Sequence of chain 1.C:
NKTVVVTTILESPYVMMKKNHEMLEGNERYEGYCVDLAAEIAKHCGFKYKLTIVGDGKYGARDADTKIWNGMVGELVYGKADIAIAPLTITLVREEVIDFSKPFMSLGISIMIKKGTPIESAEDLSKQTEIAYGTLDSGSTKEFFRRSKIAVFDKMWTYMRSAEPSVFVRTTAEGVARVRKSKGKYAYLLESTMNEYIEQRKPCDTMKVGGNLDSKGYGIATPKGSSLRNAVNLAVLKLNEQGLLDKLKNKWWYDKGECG

Binding-site contacts:
Ligand atom O2 contacts residue ILE92 of chain 1.C at 3.5 Å.
Ligand atom S1 contacts residue GLY219 of chain 1.C at 3.8 Å.
Ligand atom O3 contacts residue LYS218 of chain 1.D at 3.4 Å.
Ligand atom C15 contacts residue PRO105 of chain 1.C at 3.3 Å (hydrophobic).
Ligand atom O1 contacts residue GLY219 of chain 1.C at 3.0 Å (h-bond).
Ligand atom C5 contacts residue PRO105 of chain 1.D at 3.8 Å (hydrophobic).
Ligand atom C9 contacts residue MET107 of chain 1.D at 3.7 Å (hydrophobic).
Ligand atom O2 contacts residue PRO105 of chain 1.D at 3.5 Å.
Ligand atom C18 contacts residue SER108 of chain 1.C at 3.7 Å.
Ligand atom N1 contacts residue SER217 of chain 1.C at 3.6 Å.
Ligand atom C7 contacts residue PRO105 of chain 1.D at 3.1 Å (hydrophobic).
Ligand atom C18 contacts residue SER217 of chain 1.D at 3.6 Å.
Ligand atom C9 contacts residue SER108 of chain 1.D at 3.6 Å.
Ligand atom C10 contacts residue LYS218 of chain 1.D at 3.3 Å.
Ligand atom C9 contacts residue PRO105 of chain 1.D at 3.5 Å (hydrophobic).
Ligand atom N1 contacts residue ASN242 of chain 1.D at 3.5 Å (h-bond).
Ligand atom C17 contacts residue MET107 of chain 1.C at 3.6 Å (hydrophobic).
Ligand atom C16 contacts residue PRO105 of chain 1.C at 3.3 Å (hydrophobic).
Ligand atom O1 contacts residue ILE92 of chain 1.C at 3.5 Å.
Ligand atom C13 contacts residue LYS218 of chain 1.C at 3.8 Å.
Ligand atom N1 contacts residue PRO105 of chain 1.D at 3.6 Å.
Ligand atom C18 contacts residue MET107 of chain 1.C at 3.8 Å (hydrophobic).
Ligand atom C19 contacts residue SER217 of chain 1.D at 3.7 Å.
Ligand atom O2 contacts residue PRO105 of chain 1.C at 3.5 Å.
Ligand atom N2 contacts residue GLY219 of chain 1.C at 3.4 Å (h-bond).
Ligand atom C6 contacts residue PRO105 of chain 1.D at 3.2 Å (hydrophobic).
Ligand atom C7 contacts residue ASN242 of chain 1.D at 3.5 Å.
Ligand atom C16 contacts residue PHE106 of chain 1.C at 3.5 Å (hydrophobic).
Ligand atom C10 contacts residue GLY219 of chain 1.D at 3.6 Å.
Ligand atom C5 contacts residue LYS218 of chain 1.C at 3.7 Å.
Ligand atom C8 contacts residue PRO105 of chain 1.D at 3.7 Å (hydrophobic).
Ligand atom N1 contacts residue LYS218 of chain 1.C at 3.6 Å.
Ligand atom C3 contacts residue SER217 of chain 1.C at 3.6 Å.
Ligand atom C17 contacts residue PHE106 of chain 1.C at 3.1 Å (hydrophobic).
Ligand atom O2 contacts residue LYS104 of chain 1.D at 3.7 Å.
Ligand atom C12 contacts residue PRO105 of chain 1.C at 3.5 Å (hydrophobic).
Ligand atom C4 contacts residue SER217 of chain 1.C at 3.2 Å.
Ligand atom N2 contacts residue LYS218 of chain 1.C at 3.7 Å.
Ligand atom N2 contacts residue PRO105 of chain 1.D at 3.7 Å.
Ligand atom C4 contacts residue ASN242 of chain 1.D at 3.3 Å.

The protein below binds the small molecule below.
Small molecule (SMILES): O=S1(=O)CCN2C=CC=C(c3ccc(Oc4ccccc4)cc3)C2=N1

Sequence of chain 1.D:
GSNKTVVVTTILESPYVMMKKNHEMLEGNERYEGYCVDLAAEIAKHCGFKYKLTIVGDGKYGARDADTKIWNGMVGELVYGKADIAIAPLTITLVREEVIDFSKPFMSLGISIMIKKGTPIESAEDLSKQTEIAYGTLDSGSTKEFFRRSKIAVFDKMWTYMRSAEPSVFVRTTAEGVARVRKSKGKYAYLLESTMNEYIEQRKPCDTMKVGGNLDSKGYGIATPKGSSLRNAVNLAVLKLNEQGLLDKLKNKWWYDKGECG